Sequence of chain 1.B:
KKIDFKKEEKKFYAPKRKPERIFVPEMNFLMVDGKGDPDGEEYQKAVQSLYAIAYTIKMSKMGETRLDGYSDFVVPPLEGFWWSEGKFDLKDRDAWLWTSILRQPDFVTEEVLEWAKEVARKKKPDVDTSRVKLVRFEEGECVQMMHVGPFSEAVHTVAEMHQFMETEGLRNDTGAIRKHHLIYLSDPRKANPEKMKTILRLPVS

The protein below binds the small molecule below.
Small molecule (SMILES): COc1cc2[nH]c(C(=O)N3C[C@H]4C[C@@]45C3=CC(=O)c3[nH]c(C(=O)N4CCc6c4c(O)c(OC)c4[nH]c(C(=O)SC)cc64)cc35)cc2cc1O

Binding-site contacts:
Ligand atom C29 contacts residue TYR54 of chain 1.B at 3.6 Å (hydrophobic).
Ligand atom O2 contacts residue ARG200 of chain 1.B at 3.7 Å.
Ligand atom C27 contacts residue TYR195 of chain 1.B at 3.6 Å (hydrophobic).
Ligand atom O7 contacts residue ARG200 of chain 1.B at 3.7 Å.
Ligand atom C3 contacts residue TRP93 of chain 1.B at 3.4 Å (hydrophobic).
Ligand atom C29 contacts residue PRO199 of chain 1.B at 3.6 Å (hydrophobic).
Ligand atom C1 contacts residue VAL58 of chain 1.B at 3.4 Å (hydrophobic).
Ligand atom C23 contacts residue ARG200 of chain 1.B at 3.4 Å.
Ligand atom O1 contacts residue PHE162 of chain 1.B at 3.3 Å.
Ligand atom O5 contacts residue GLN59 of chain 1.B at 3.2 Å.
Ligand atom C10 contacts residue TYR66 of chain 1.B at 3.6 Å (hydrophobic).
Ligand atom C15 contacts residue ARG200 of chain 1.B at 3.4 Å.
Ligand atom O7 contacts residue GLN59 of chain 1.B at 3.4 Å (h-bond).
Ligand atom C21 contacts residue VAL58 of chain 1.B at 3.5 Å (hydrophobic).
Ligand atom C18 contacts residue ARG200 of chain 1.B at 3.6 Å.
Ligand atom C2 contacts residue TYR66 of chain 1.B at 3.6 Å (hydrophobic).
Ligand atom C14 contacts residue ARG200 of chain 1.B at 3.6 Å.
Ligand atom C4 contacts residue PHE162 of chain 1.B at 3.6 Å (hydrophobic).
Ligand atom O7 contacts residue GLN55 of chain 1.B at 3.6 Å.
Ligand atom O4 contacts residue TYR66 of chain 1.B at 3.6 Å.
Ligand atom N4 contacts residue PHE162 of chain 1.B at 3.4 Å.
Ligand atom C2 contacts residue LYS135 of chain 1.B at 3.4 Å.
Ligand atom C12 contacts residue TYR62 of chain 1.B at 3.7 Å (hydrophobic).
Ligand atom C19 contacts residue ARG200 of chain 1.B at 3.6 Å.
Ligand atom N1 contacts residue TYR62 of chain 1.B at 3.4 Å.
Ligand atom O1 contacts residue TRP107 of chain 1.B at 3.5 Å.
Ligand atom C20 contacts residue VAL58 of chain 1.B at 3.4 Å (hydrophobic).
Ligand atom C26 contacts residue PHE162 of chain 1.B at 3.4 Å (hydrophobic).
Ligand atom C22 contacts residue ARG200 of chain 1.B at 3.6 Å.
Ligand atom O6 contacts residue ARG200 of chain 1.B at 3.5 Å.
Ligand atom C20 contacts residue ARG200 of chain 1.B at 3.4 Å.
Ligand atom C21 contacts residue ARG200 of chain 1.B at 3.5 Å.
Ligand atom O3 contacts residue TYR66 of chain 1.B at 3.6 Å.
Ligand atom C4 contacts residue TRP107 of chain 1.B at 3.6 Å (hydrophobic).
Ligand atom C25 contacts residue ARG200 of chain 1.B at 3.5 Å.
Ligand atom C9 contacts residue TYR66 of chain 1.B at 3.6 Å (hydrophobic).
Ligand atom C24 contacts residue ARG200 of chain 1.B at 3.5 Å.
Ligand atom S1 contacts residue LEU193 of chain 1.B at 3.7 Å.
Ligand atom C28 contacts residue TYR54 of chain 1.B at 3.2 Å (hydrophobic).
Ligand atom N3 contacts residue ARG200 of chain 1.B at 3.6 Å.